Binding-site contacts:
Ligand atom O6 contacts residue LEU84 of chain 1.D at 3.7 Å.
Ligand atom O7 contacts residue ASN77 of chain 1.D at 3.4 Å (h-bond).
Ligand atom C7 contacts residue GLN89 of chain 1.D at 3.3 Å.
Ligand atom C7 contacts residue ALA86 of chain 1.D at 4.2 Å (hydrophobic).
Ligand atom C6 contacts residue LEU82 of chain 1.D at 4.5 Å (hydrophobic).
Ligand atom C8 contacts residue VAL87 of chain 1.D at 4.2 Å (hydrophobic).
Ligand atom N2 contacts residue GLN89 of chain 1.D at 3.7 Å.
Ligand atom C3 contacts residue GLN89 of chain 1.D at 4.2 Å.
Ligand atom O5 contacts residue ASN77 of chain 1.D at 2.3 Å (h-bond).
Ligand atom O3 contacts residue GLN89 of chain 1.D at 3.1 Å (h-bond).
Ligand atom C6 contacts residue ASN80 of chain 1.D at 3.7 Å.
Ligand atom C7 contacts residue VAL87 of chain 1.D at 4.0 Å (hydrophobic).
Ligand atom C1 contacts residue ASN80 of chain 1.D at 3.6 Å.
Ligand atom C5 contacts residue ASN80 of chain 1.D at 3.5 Å.
Ligand atom C3 contacts residue ASN77 of chain 1.D at 3.8 Å.
Ligand atom C4 contacts residue ASN77 of chain 1.D at 4.1 Å.
Ligand atom O5 contacts residue LEU84 of chain 1.D at 4.0 Å.
Ligand atom O7 contacts residue GLN89 of chain 1.D at 3.4 Å (h-bond).
Ligand atom C2 contacts residue GLN89 of chain 1.D at 4.2 Å.
Ligand atom C5 contacts residue ASN77 of chain 1.D at 3.6 Å.
Ligand atom O7 contacts residue VAL87 of chain 1.D at 2.9 Å (h-bond).
Ligand atom C8 contacts residue ALA86 of chain 1.D at 4.0 Å (hydrophobic).
Ligand atom O7 contacts residue ALA86 of chain 1.D at 3.4 Å.
Ligand atom C8 contacts residue GLN89 of chain 1.D at 3.7 Å.
Ligand atom C7 contacts residue ASN77 of chain 1.D at 3.4 Å.
Ligand atom O5 contacts residue ASN80 of chain 1.D at 3.1 Å (h-bond).
Ligand atom C2 contacts residue ASN77 of chain 1.D at 2.4 Å.
Ligand atom C1 contacts residue ASN77 of chain 1.D at 1.4 Å.
Ligand atom N2 contacts residue ASN77 of chain 1.D at 2.9 Å (h-bond).

Sequence of chain 1.D:
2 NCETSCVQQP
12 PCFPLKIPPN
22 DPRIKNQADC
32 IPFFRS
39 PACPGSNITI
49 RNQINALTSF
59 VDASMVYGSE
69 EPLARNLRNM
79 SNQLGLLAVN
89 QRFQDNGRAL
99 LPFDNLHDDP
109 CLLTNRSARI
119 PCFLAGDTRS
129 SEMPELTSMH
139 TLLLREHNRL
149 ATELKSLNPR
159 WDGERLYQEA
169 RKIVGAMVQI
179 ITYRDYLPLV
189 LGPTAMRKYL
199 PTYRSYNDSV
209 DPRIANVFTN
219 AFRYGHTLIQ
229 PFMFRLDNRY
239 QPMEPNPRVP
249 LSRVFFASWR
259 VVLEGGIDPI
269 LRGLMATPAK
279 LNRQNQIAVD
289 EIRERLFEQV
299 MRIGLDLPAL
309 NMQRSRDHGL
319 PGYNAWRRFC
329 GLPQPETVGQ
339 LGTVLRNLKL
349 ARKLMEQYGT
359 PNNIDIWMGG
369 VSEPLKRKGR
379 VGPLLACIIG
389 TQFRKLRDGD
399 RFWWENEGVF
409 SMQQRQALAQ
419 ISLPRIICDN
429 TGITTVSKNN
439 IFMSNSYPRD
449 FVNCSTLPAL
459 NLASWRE

This small molecule binds to this protein.
Small molecule (SMILES): CC(=O)N[C@@H]1[C@@H](O)[C@H](O)[C@@H](CO)O[C@H]1O